Sequence of chain 1.A:
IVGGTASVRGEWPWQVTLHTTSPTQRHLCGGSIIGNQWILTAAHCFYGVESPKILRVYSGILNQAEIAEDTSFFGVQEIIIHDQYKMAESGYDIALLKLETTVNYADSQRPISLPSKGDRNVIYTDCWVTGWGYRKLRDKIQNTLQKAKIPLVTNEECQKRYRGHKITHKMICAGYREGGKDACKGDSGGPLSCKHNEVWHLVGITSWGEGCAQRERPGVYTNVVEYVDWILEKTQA

The small molecule below binds the protein below.
Small molecule (SMILES): [H]/N=C(\N)NCCC[C@H](NC(=O)[C@@H](NC(N)=O)C(C)C)[C@H](O)c1nccs1

Binding-site contacts:
Ligand atom C21 contacts residue ALA88 of chain 1.A at 3.8 Å (hydrophobic).
Ligand atom N4 contacts residue SER188 of chain 1.A at 2.7 Å (h-bond).
Ligand atom O5 contacts residue ASP187 of chain 1.A at 3.0 Å (salt-bridge).
Ligand atom O25 contacts residue TRP208 of chain 1.A at 3.2 Å.
Ligand atom O25 contacts residue GLY209 of chain 1.A at 2.8 Å (h-bond).
Ligand atom C23 contacts residue GLY209 of chain 1.A at 3.5 Å.
Ligand atom C20 contacts residue HIS44 of chain 1.A at 3.7 Å.
Ligand atom O5 contacts residue SER188 of chain 1.A at 2.4 Å (h-bond).
Ligand atom N12 contacts residue ASP182 of chain 1.A at 2.8 Å (salt-bridge).
Ligand atom C10 contacts residue ALA183 of chain 1.A at 3.3 Å (hydrophobic).
Ligand atom C10 contacts residue ASP182 of chain 1.A at 3.4 Å.
Ligand atom C18 contacts residue SER207 of chain 1.A at 3.7 Å.
Ligand atom N24 contacts residue GLY209 of chain 1.A at 3.0 Å (h-bond).
Ligand atom N9 contacts residue GLY209 of chain 1.A at 3.7 Å.
Ligand atom CY contacts residue SER188 of chain 1.A at 2.4 Å.
Ligand atom O5 contacts residue CYS184 of chain 1.A at 3.5 Å (h-bond).
Ligand atom CX contacts residue SER188 of chain 1.A at 1.4 Å.
Ligand atom N11 contacts residue GLY219 of chain 1.A at 3.6 Å.
Ligand atom N4 contacts residue SER207 of chain 1.A at 3.2 Å (h-bond).
Ligand atom N13 contacts residue HIS44 of chain 1.A at 2.7 Å (h-bond).
Ligand atom N12 contacts residue GLY211 of chain 1.A at 3.0 Å (h-bond).
Ligand atom O5 contacts residue GLY186 of chain 1.A at 2.7 Å (h-bond).
Ligand atom N12 contacts residue GLY209 of chain 1.A at 3.5 Å.
Ligand atom C14 contacts residue HIS44 of chain 1.A at 3.6 Å.
Ligand atom C6 contacts residue SER188 of chain 1.A at 3.0 Å.
Ligand atom CZ contacts residue SER188 of chain 1.A at 2.4 Å.
Ligand atom O5 contacts residue LYS185 of chain 1.A at 3.6 Å.
Ligand atom N13 contacts residue SER188 of chain 1.A at 2.8 Å (h-bond).
Ligand atom S16 contacts residue GLY186 of chain 1.A at 3.4 Å (h-bond).
Ligand atom C21 contacts residue HIS44 of chain 1.A at 3.8 Å.
Ligand atom N11 contacts residue ALA183 of chain 1.A at 3.1 Å (h-bond).
Ligand atom N12 contacts residue ALA183 of chain 1.A at 3.8 Å.
Ligand atom N9 contacts residue TRP208 of chain 1.A at 3.8 Å.
Ligand atom N9 contacts residue ALA183 of chain 1.A at 3.6 Å.
Ligand atom C23 contacts residue TRP208 of chain 1.A at 3.7 Å (hydrophobic).
Ligand atom N4 contacts residue HIS44 of chain 1.A at 3.7 Å.
Ligand atom CX contacts residue GLY186 of chain 1.A at 3.8 Å.
Ligand atom C6 contacts residue CYS184 of chain 1.A at 3.5 Å (hydrophobic).
Ligand atom CZ contacts residue HIS44 of chain 1.A at 3.6 Å.
Ligand atom N11 contacts residue ASP182 of chain 1.A at 2.7 Å (salt-bridge).